Binding-site contacts:
Ligand atom C7 contacts residue ASN387 of chain 1.A at 3.9 Å.
Ligand atom C8 contacts residue ASN387 of chain 1.A at 4.5 Å.
Ligand atom O5 contacts residue VAL390 of chain 1.A at 3.9 Å.
Ligand atom C3 contacts residue ASN387 of chain 1.A at 3.8 Å.
Ligand atom O5 contacts residue ASN387 of chain 1.A at 2.4 Å (h-bond).
Ligand atom C1 contacts residue ASN387 of chain 1.A at 1.4 Å.
Ligand atom C4 contacts residue ASN387 of chain 1.A at 4.2 Å.
Ligand atom O7 contacts residue ASN387 of chain 1.A at 4.4 Å.
Ligand atom C1 contacts residue VAL390 of chain 1.A at 4.2 Å (hydrophobic).
Ligand atom C6 contacts residue SER389 of chain 1.A at 4.0 Å.
Ligand atom C5 contacts residue SER389 of chain 1.A at 3.5 Å.
Ligand atom C2 contacts residue ASN387 of chain 1.A at 2.5 Å.
Ligand atom N2 contacts residue ASN387 of chain 1.A at 2.9 Å (h-bond).
Ligand atom C1 contacts residue SER389 of chain 1.A at 3.4 Å.
Ligand atom C5 contacts residue ASN387 of chain 1.A at 3.7 Å.
Ligand atom O5 contacts residue SER389 of chain 1.A at 3.2 Å (h-bond).

Sequence of chain 1.A:
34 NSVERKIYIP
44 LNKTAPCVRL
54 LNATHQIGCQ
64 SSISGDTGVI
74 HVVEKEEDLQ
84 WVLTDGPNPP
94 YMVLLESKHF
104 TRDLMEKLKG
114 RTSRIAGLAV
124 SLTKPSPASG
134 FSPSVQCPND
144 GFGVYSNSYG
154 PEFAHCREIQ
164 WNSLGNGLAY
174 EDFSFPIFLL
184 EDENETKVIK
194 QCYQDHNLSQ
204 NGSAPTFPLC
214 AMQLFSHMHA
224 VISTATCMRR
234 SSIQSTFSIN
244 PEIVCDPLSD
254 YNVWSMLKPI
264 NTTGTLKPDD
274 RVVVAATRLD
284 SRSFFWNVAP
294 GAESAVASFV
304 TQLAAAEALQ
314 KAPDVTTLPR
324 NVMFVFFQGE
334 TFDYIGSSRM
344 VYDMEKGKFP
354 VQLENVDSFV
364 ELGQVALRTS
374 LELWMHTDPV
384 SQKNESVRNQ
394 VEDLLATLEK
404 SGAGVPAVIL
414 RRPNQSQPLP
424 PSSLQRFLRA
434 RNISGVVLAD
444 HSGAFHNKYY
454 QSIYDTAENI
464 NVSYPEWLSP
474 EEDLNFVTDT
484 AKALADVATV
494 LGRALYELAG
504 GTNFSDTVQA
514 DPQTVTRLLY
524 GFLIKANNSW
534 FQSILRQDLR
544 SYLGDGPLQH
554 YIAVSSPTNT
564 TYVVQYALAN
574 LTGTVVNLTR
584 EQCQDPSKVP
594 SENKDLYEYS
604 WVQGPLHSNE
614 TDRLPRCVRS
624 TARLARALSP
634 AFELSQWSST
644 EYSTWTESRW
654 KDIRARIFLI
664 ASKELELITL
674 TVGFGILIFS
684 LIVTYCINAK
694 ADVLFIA

The small molecule below binds the protein below.
Small molecule (SMILES): CC(=O)N[C@@H]1[C@@H](O)[C@H](O)[C@@H](CO)O[C@H]1O